Sequence of chain 1.A:
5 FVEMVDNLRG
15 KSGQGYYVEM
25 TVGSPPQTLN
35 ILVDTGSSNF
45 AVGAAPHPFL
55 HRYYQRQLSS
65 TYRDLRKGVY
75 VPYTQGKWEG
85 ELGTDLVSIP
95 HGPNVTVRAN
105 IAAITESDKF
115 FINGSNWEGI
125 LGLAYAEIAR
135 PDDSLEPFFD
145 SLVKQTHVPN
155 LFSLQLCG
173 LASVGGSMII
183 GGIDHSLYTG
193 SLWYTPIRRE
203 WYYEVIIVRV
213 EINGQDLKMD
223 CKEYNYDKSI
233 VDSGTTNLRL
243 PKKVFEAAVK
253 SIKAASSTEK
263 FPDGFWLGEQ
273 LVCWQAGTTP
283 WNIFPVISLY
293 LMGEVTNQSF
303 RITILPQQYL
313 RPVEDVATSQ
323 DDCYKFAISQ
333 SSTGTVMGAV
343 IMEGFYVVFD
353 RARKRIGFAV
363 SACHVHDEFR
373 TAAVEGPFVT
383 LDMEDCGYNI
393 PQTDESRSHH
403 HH

Binding-site contacts:
Ligand atom C6 contacts residue GLN79 of chain 1.A at 3.7 Å.
Ligand atom N24 contacts residue THR237 of chain 1.A at 3.6 Å.
Ligand atom C31 contacts residue LEU36 of chain 1.A at 3.6 Å (hydrophobic).
Ligand atom C19 contacts residue THR238 of chain 1.A at 3.5 Å.
Ligand atom CL1 contacts residue LYS113 of chain 1.A at 3.5 Å.
Ligand atom C30 contacts residue GLY236 of chain 1.A at 3.8 Å.
Ligand atom C2 contacts residue PHE114 of chain 1.A at 3.8 Å (hydrophobic).
Ligand atom C33 contacts residue GLY17 of chain 1.A at 3.8 Å.
Ligand atom C12 contacts residue GLY236 of chain 1.A at 3.8 Å.
Ligand atom C27 contacts residue GLY236 of chain 1.A at 3.3 Å.
Ligand atom C30 contacts residue LEU36 of chain 1.A at 3.8 Å (hydrophobic).
Ligand atom CL1 contacts residue PHE114 of chain 1.A at 3.9 Å.
Ligand atom N9 contacts residue SER331 of chain 1.A at 3.1 Å (h-bond).
Ligand atom O25 contacts residue THR237 of chain 1.A at 3.4 Å.
Ligand atom C8 contacts residue ARG241 of chain 1.A at 3.7 Å.
Ligand atom N9 contacts residue ARG241 of chain 1.A at 3.5 Å (salt-bridge).
Ligand atom N24 contacts residue THR238 of chain 1.A at 3.0 Å (h-bond).
Ligand atom C27 contacts residue LEU36 of chain 1.A at 3.9 Å (hydrophobic).
Ligand atom O25 contacts residue THR238 of chain 1.A at 3.2 Å (h-bond).
Ligand atom N9 contacts residue ASN239 of chain 1.A at 3.7 Å.
Ligand atom C30 contacts residue GLN18 of chain 1.A at 3.6 Å.
Ligand atom O25 contacts residue ASN239 of chain 1.A at 2.9 Å (h-bond).
Ligand atom C28 contacts residue LEU36 of chain 1.A at 3.5 Å (hydrophobic).
Ligand atom N11 contacts residue GLY236 of chain 1.A at 2.9 Å (h-bond).
Ligand atom C27 contacts residue ASP38 of chain 1.A at 3.6 Å.
Ligand atom C2 contacts residue TYR77 of chain 1.A at 3.5 Å (hydrophobic).
Ligand atom C29 contacts residue GLY236 of chain 1.A at 3.2 Å.
Ligand atom C31 contacts residue GLN18 of chain 1.A at 3.2 Å.
Ligand atom CL1 contacts residue GLY80 of chain 1.A at 3.5 Å.
Ligand atom C32 contacts residue GLN18 of chain 1.A at 3.6 Å.
Ligand atom C10 contacts residue GLY236 of chain 1.A at 3.7 Å.
Ligand atom C6 contacts residue LYS113 of chain 1.A at 3.7 Å.
Ligand atom C26 contacts residue GLY17 of chain 1.A at 3.8 Å.
Ligand atom C9 contacts residue TYR77 of chain 1.A at 3.5 Å (hydrophobic).
Ligand atom C14 contacts residue GLY236 of chain 1.A at 3.2 Å.
Ligand atom C15 contacts residue THR238 of chain 1.A at 3.5 Å.
Ligand atom C31 contacts residue GLY19 of chain 1.A at 3.7 Å.
Ligand atom C30 contacts residue GLY19 of chain 1.A at 3.5 Å.
Ligand atom C32 contacts residue TRP121 of chain 1.A at 3.8 Å (hydrophobic).
Ligand atom C19 contacts residue THR237 of chain 1.A at 3.7 Å.

The small molecule below binds the protein below.
Small molecule (SMILES): CC1(C)Cc2cc(Cl)ccc2C(N[C@@H](Cc2ccccc2)c2nc(=O)c(C#N)c[nH]2)=N1